This protein binds this small molecule.
Small molecule (SMILES): CC(=O)N[C@@H]1[C@@H](O)[C@H](O)[C@@H](CO)O[C@H]1O

Sequence of chain 1.A:
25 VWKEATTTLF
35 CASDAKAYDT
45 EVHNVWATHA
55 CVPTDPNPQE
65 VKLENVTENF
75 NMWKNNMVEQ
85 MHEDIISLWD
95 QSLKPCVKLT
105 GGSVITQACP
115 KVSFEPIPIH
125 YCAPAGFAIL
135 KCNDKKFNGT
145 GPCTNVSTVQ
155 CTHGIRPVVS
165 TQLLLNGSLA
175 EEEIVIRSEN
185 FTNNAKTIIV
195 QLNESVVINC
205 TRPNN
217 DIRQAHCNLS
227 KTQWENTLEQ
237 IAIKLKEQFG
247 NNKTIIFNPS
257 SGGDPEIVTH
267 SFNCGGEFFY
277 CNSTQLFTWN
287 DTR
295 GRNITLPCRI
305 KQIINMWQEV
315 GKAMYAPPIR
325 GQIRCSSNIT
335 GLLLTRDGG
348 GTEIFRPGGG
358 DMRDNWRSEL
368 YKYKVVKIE

Binding-site contacts:
Ligand atom C7 contacts residue ASN142 of chain 1.A at 4.1 Å.
Ligand atom C4 contacts residue ASN142 of chain 1.A at 4.0 Å.
Ligand atom C1 contacts residue THR144 of chain 1.A at 4.1 Å.
Ligand atom O6 contacts residue ASN142 of chain 1.A at 4.0 Å.
Ligand atom C3 contacts residue THR144 of chain 1.A at 4.4 Å.
Ligand atom N2 contacts residue ASN142 of chain 1.A at 3.6 Å (h-bond).
Ligand atom O5 contacts residue ASN142 of chain 1.A at 1.8 Å (h-bond).
Ligand atom O7 contacts residue SER182 of chain 1.A at 3.5 Å (h-bond).
Ligand atom C2 contacts residue ASN142 of chain 1.A at 2.8 Å.
Ligand atom C7 contacts residue SER182 of chain 1.A at 4.4 Å.
Ligand atom C1 contacts residue ASN142 of chain 1.A at 1.4 Å.
Ligand atom C8 contacts residue THR144 of chain 1.A at 2.8 Å.
Ligand atom C3 contacts residue ASN142 of chain 1.A at 3.9 Å.
Ligand atom C8 contacts residue ASN142 of chain 1.A at 4.1 Å.
Ligand atom C7 contacts residue THR144 of chain 1.A at 4.3 Å.
Ligand atom C5 contacts residue THR144 of chain 1.A at 3.7 Å.
Ligand atom C6 contacts residue THR144 of chain 1.A at 4.1 Å.
Ligand atom O5 contacts residue THR144 of chain 1.A at 3.8 Å.
Ligand atom O7 contacts residue PHE185 of chain 1.A at 4.2 Å.
Ligand atom C6 contacts residue ASN142 of chain 1.A at 4.0 Å.
Ligand atom C5 contacts residue ASN142 of chain 1.A at 3.2 Å.
Ligand atom C6 contacts residue PRO146 of chain 1.A at 4.3 Å (hydrophobic).